Sequence of chain 1.B:
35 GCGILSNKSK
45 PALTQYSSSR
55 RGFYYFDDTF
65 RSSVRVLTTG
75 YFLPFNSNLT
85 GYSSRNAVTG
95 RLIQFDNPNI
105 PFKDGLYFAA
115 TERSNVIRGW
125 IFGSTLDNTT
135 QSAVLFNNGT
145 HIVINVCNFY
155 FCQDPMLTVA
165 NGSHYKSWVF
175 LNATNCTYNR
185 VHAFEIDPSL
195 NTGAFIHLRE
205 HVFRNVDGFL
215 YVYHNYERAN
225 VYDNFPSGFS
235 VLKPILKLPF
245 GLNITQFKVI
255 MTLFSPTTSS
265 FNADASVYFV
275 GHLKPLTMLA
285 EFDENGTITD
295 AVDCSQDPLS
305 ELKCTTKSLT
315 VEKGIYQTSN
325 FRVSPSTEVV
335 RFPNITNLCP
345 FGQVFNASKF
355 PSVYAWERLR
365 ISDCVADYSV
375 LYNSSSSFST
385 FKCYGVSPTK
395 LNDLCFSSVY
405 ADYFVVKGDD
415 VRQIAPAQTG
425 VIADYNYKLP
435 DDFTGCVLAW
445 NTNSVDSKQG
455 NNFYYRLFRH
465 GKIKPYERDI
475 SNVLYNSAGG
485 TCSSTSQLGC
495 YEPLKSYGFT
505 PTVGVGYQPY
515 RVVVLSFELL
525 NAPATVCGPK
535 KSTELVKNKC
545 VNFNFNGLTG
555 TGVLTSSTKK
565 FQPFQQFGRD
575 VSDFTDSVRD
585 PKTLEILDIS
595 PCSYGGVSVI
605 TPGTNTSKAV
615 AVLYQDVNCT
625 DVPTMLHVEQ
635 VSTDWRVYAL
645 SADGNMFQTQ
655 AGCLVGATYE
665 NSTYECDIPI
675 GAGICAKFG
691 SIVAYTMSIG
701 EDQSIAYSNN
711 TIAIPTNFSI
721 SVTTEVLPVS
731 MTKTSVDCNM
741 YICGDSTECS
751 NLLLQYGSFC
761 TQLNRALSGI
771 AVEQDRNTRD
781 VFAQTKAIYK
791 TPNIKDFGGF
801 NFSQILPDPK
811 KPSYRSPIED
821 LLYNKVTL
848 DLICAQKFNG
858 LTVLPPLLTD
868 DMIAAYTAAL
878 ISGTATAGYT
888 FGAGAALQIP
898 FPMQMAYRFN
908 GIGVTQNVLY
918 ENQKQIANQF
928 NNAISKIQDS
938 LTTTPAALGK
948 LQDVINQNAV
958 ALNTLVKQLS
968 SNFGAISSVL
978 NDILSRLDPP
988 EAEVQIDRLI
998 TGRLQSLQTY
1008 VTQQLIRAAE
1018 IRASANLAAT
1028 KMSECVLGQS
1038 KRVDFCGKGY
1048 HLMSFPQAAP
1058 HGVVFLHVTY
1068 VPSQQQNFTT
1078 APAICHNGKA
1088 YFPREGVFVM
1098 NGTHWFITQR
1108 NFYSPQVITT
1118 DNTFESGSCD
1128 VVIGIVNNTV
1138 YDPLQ

This protein binds this small molecule.
Small molecule (SMILES): CC(=O)N[C@@H]1[C@@H](O)[C@H](O)[C@@H](CO)O[C@H]1O

Binding-site contacts:
Ligand atom N2 contacts residue TYR495 of chain 1.A at 3.4 Å.
Ligand atom N2 contacts residue PHE462 of chain 1.A at 3.8 Å.
Ligand atom O5 contacts residue ASN377 of chain 1.B at 2.4 Å (h-bond).
Ligand atom C2 contacts residue ASN377 of chain 1.B at 2.5 Å.
Ligand atom C1 contacts residue ASN377 of chain 1.B at 1.5 Å.
Ligand atom C7 contacts residue TYR495 of chain 1.A at 3.7 Å (hydrophobic).
Ligand atom C5 contacts residue ASN377 of chain 1.B at 3.7 Å.
Ligand atom N2 contacts residue ASN377 of chain 1.B at 2.9 Å (h-bond).
Ligand atom C7 contacts residue ASN377 of chain 1.B at 3.8 Å.
Ligand atom C2 contacts residue TYR495 of chain 1.A at 4.2 Å (hydrophobic).
Ligand atom C4 contacts residue ASN377 of chain 1.B at 4.3 Å.
Ligand atom O3 contacts residue TYR495 of chain 1.A at 3.2 Å (h-bond).
Ligand atom C1 contacts residue PHE462 of chain 1.A at 4.4 Å (hydrophobic).
Ligand atom C7 contacts residue PHE462 of chain 1.A at 4.0 Å (hydrophobic).
Ligand atom C3 contacts residue ASN377 of chain 1.B at 3.9 Å.
Ligand atom C8 contacts residue TYR495 of chain 1.A at 3.5 Å (hydrophobic).
Ligand atom C3 contacts residue TYR495 of chain 1.A at 3.9 Å (hydrophobic).
Ligand atom O7 contacts residue ASN377 of chain 1.B at 4.1 Å.
Ligand atom O7 contacts residue TYR495 of chain 1.A at 4.2 Å.
Ligand atom C8 contacts residue PHE462 of chain 1.A at 3.4 Å (hydrophobic).

Sequence of chain 1.A:
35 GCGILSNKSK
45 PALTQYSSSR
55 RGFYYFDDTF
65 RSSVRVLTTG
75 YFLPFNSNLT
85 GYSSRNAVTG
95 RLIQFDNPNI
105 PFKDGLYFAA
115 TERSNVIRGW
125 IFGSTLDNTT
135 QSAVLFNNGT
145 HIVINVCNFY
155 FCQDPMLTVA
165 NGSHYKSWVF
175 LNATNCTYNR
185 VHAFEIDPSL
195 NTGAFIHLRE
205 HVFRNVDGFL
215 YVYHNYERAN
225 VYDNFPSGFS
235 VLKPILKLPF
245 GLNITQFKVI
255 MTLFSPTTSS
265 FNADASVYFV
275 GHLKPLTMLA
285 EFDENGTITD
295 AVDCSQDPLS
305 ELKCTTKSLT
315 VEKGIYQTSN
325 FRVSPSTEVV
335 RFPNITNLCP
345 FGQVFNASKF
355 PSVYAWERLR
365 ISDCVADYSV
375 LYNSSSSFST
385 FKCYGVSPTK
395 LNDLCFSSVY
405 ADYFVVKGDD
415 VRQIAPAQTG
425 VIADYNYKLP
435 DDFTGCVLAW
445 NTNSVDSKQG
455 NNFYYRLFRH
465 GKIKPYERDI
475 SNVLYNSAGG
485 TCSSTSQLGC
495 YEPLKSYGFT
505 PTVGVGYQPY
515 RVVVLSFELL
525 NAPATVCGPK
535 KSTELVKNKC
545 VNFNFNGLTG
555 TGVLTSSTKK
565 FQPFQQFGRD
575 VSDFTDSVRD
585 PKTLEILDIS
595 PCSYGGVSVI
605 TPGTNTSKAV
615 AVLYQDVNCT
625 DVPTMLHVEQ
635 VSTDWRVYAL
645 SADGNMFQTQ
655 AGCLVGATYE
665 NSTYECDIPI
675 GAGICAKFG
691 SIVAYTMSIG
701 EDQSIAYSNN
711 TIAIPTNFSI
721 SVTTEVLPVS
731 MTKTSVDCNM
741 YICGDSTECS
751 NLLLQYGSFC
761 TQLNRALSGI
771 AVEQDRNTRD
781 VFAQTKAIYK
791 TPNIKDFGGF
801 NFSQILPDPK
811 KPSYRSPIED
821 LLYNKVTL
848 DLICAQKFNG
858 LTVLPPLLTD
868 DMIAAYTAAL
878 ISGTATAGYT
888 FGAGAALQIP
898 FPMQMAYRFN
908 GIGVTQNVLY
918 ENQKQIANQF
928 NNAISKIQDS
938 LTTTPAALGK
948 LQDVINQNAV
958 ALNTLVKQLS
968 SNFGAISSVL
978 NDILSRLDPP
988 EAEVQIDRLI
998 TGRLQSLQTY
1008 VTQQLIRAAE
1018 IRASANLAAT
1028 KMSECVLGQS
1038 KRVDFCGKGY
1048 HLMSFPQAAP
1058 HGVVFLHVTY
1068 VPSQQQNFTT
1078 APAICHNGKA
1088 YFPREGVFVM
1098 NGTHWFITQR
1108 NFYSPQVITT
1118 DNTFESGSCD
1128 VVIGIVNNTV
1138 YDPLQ